Sequence of chain 1.A:
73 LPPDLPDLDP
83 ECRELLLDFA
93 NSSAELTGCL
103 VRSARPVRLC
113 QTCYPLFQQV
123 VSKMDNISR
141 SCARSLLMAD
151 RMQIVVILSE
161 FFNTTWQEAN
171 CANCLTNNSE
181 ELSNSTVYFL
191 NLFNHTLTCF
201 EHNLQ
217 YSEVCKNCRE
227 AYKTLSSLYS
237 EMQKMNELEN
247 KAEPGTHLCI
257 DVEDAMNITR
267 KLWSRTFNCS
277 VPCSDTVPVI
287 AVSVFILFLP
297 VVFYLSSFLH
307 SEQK

Binding-site contacts:
Ligand atom O6 contacts residue ASN194 of chain 1.A at 4.2 Å.
Ligand atom C2 contacts residue ASN194 of chain 1.A at 3.4 Å.
Ligand atom C1 contacts residue ASN194 of chain 1.A at 2.8 Å.
Ligand atom C5 contacts residue ASN194 of chain 1.A at 4.3 Å.
Ligand atom C7 contacts residue ASN194 of chain 1.A at 3.8 Å.
Ligand atom O5 contacts residue ASN194 of chain 1.A at 2.9 Å (h-bond).
Ligand atom N2 contacts residue ASN194 of chain 1.A at 4.0 Å.
Ligand atom O7 contacts residue ASN194 of chain 1.A at 2.8 Å (h-bond).

The small molecule below binds the protein below.
Small molecule (SMILES): CC(=O)N[C@H]1[C@H](O[C@H]2[C@H](O)[C@@H](NC(C)=O)CO[C@@H]2CO)O[C@H](CO)[C@@H](O)[C@@H]1O